The protein below binds the small molecule below.
Small molecule (SMILES): CC(=O)N[C@@H]1[C@@H](O)[C@H](O)[C@@H](CO)O[C@H]1O

Sequence of chain 1.B:
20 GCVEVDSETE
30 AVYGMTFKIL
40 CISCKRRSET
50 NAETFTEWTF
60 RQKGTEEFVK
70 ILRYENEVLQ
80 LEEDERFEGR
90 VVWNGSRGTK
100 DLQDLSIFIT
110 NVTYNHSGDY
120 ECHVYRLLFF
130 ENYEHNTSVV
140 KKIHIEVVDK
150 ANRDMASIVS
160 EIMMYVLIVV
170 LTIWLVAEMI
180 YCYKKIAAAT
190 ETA

Binding-site contacts:
Ligand atom C8 contacts residue ASN114 of chain 1.B at 4.4 Å.
Ligand atom C3 contacts residue ASN114 of chain 1.B at 3.8 Å.
Ligand atom C7 contacts residue ASN114 of chain 1.B at 3.2 Å.
Ligand atom O7 contacts residue GLU84 of chain 1.B at 4.0 Å.
Ligand atom O7 contacts residue ASN114 of chain 1.B at 3.1 Å (h-bond).
Ligand atom O7 contacts residue ARG85 of chain 1.B at 3.5 Å.
Ligand atom C8 contacts residue ARG89 of chain 1.B at 3.5 Å.
Ligand atom C8 contacts residue THR112 of chain 1.B at 4.1 Å.
Ligand atom C1 contacts residue ASN114 of chain 1.B at 1.4 Å.
Ligand atom C2 contacts residue ASN114 of chain 1.B at 2.5 Å.
Ligand atom C5 contacts residue ASN114 of chain 1.B at 3.7 Å.
Ligand atom O5 contacts residue ASN114 of chain 1.B at 2.4 Å (h-bond).
Ligand atom O6 contacts residue ASN114 of chain 1.B at 4.1 Å.
Ligand atom C4 contacts residue ASN114 of chain 1.B at 4.2 Å.
Ligand atom C7 contacts residue THR112 of chain 1.B at 4.5 Å.
Ligand atom N2 contacts residue ASN114 of chain 1.B at 2.9 Å (h-bond).